Sequence of chain 1.F:
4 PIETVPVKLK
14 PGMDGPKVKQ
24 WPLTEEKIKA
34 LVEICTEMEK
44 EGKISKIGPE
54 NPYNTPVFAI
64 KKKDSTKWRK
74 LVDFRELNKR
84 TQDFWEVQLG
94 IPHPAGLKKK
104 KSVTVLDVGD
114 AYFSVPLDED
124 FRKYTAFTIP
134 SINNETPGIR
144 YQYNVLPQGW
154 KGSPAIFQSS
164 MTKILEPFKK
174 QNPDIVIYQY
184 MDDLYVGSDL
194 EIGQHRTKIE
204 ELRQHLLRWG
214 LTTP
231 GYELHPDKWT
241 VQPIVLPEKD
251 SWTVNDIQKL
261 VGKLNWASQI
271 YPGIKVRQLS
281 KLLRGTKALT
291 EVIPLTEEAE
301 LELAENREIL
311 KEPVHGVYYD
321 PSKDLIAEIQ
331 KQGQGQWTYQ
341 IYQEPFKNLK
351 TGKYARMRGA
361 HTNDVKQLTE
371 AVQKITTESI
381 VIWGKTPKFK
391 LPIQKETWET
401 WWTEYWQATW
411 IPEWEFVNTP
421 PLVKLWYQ

Binding-site contacts:
Ligand atom O3 contacts residue LYS82 of chain 1.F at 3.5 Å.
Ligand atom C6 contacts residue TRP414 of chain 1.F at 3.2 Å (hydrophobic).
Ligand atom O6 contacts residue PHE416 of chain 1.F at 4.1 Å.
Ligand atom O1 contacts residue VAL21 of chain 1.F at 3.8 Å.
Ligand atom C1 contacts residue VAL21 of chain 1.F at 3.8 Å (hydrophobic).
Ligand atom C6 contacts residue ARG78 of chain 1.F at 4.4 Å.
Ligand atom C4 contacts residue GLU413 of chain 1.F at 3.7 Å.
Ligand atom C3 contacts residue GLU79 of chain 1.F at 3.6 Å.
Ligand atom O4 contacts residue GLU413 of chain 1.F at 2.7 Å (salt-bridge).
Ligand atom O4 contacts residue LYS82 of chain 1.F at 3.3 Å (salt-bridge).
Ligand atom C4 contacts residue LYS82 of chain 1.F at 4.4 Å.
Ligand atom C2 contacts residue ARG78 of chain 1.F at 4.1 Å.
Ligand atom C1 contacts residue ARG78 of chain 1.F at 3.9 Å.
Ligand atom C2 contacts residue GLU79 of chain 1.F at 4.5 Å.
Ligand atom O1 contacts residue TRP24 of chain 1.F at 4.0 Å.
Ligand atom O6 contacts residue ARG78 of chain 1.F at 3.2 Å (salt-bridge).
Ligand atom C5 contacts residue GLU399 of chain 1.F at 3.9 Å.
Ligand atom O3 contacts residue ARG78 of chain 1.F at 3.9 Å.
Ligand atom C6 contacts residue GLU413 of chain 1.F at 4.0 Å.
Ligand atom O3 contacts residue GLU413 of chain 1.F at 3.7 Å.
Ligand atom C5 contacts residue LYS395 of chain 1.F at 4.0 Å.
Ligand atom O6 contacts residue TRP414 of chain 1.F at 3.9 Å.
Ligand atom O5 contacts residue GLU399 of chain 1.F at 3.9 Å.
Ligand atom O3 contacts residue GLU79 of chain 1.F at 2.8 Å (salt-bridge).
Ligand atom C3 contacts residue GLU413 of chain 1.F at 4.4 Å.
Ligand atom O6 contacts residue PRO412 of chain 1.F at 4.2 Å.
Ligand atom O6 contacts residue GLU399 of chain 1.F at 2.4 Å (salt-bridge).
Ligand atom O5 contacts residue TRP414 of chain 1.F at 4.4 Å.
Ligand atom O6 contacts residue LYS395 of chain 1.F at 3.8 Å.
Ligand atom O2 contacts residue VAL21 of chain 1.F at 4.2 Å.
Ligand atom O5 contacts residue ARG78 of chain 1.F at 3.6 Å (salt-bridge).
Ligand atom C4 contacts residue ARG78 of chain 1.F at 4.5 Å.
Ligand atom O6 contacts residue GLU413 of chain 1.F at 3.5 Å.
Ligand atom O1 contacts residue ASP76 of chain 1.F at 4.2 Å.
Ligand atom O4 contacts residue LYS395 of chain 1.F at 4.2 Å.
Ligand atom C6 contacts residue LYS395 of chain 1.F at 4.0 Å.
Ligand atom C6 contacts residue GLU399 of chain 1.F at 3.5 Å.
Ligand atom O6 contacts residue TRP414 of chain 1.F at 3.1 Å (h-bond).
Ligand atom O2 contacts residue GLU79 of chain 1.F at 4.1 Å.
Ligand atom C3 contacts residue LYS82 of chain 1.F at 4.3 Å.

The protein below binds the small molecule below.
Small molecule (SMILES): OC[C@H]1O[C@@](CO)(O[C@H]2O[C@H](CO)[C@@H](O)[C@H](O)[C@H]2O)[C@@H](O)[C@@H]1O